The protein below binds the small molecule below.
Small molecule (SMILES): CC(=O)N[C@H]1[C@H](O[C@H]2[C@H](O)[C@@H](NC(C)=O)CO[C@@H]2CO)O[C@H](CO[C@H]2O[C@H](CO)[C@@H](O)[C@H](O)[C@@H]2O)[C@@H](O[C@H]2O[C@H](CO)[C@@H](O)[C@H](O)[C@@H]2O)[C@@H]1O[C@@H]1O[C@H](CS(=O)(=O)O)[C@@H](O[C@@H]2O[C@H](CO)[C@@H](O)[C@H](O)[C@H]2O)[C@H](O)[C@H]1O

Binding-site contacts:
Ligand atom O4 contacts residue GLY723 of chain 1.A at 3.3 Å (h-bond).
Ligand atom C6 contacts residue MET833 of chain 1.A at 3.7 Å (hydrophobic).
Ligand atom O5 contacts residue GLY723 of chain 1.A at 3.6 Å.
Ligand atom C2 contacts residue ASN276 of chain 1.A at 2.4 Å.
Ligand atom C3 contacts residue GLY723 of chain 1.A at 3.9 Å.
Ligand atom N2 contacts residue ASN276 of chain 1.A at 2.8 Å (h-bond).
Ligand atom O2 contacts residue SER700 of chain 1.A at 3.8 Å.
Ligand atom C6 contacts residue PRO831 of chain 1.A at 3.7 Å (hydrophobic).
Ligand atom C6 contacts residue ALA480 of chain 1.A at 3.8 Å (hydrophobic).
Ligand atom C2 contacts residue PRO722 of chain 1.A at 3.5 Å (hydrophobic).
Ligand atom O2 contacts residue GLY699 of chain 1.A at 3.6 Å.
Ligand atom O6 contacts residue TYR696 of chain 1.A at 3.9 Å.
Ligand atom O5 contacts residue TYR696 of chain 1.A at 3.7 Å.
Ligand atom C1 contacts residue ASN276 of chain 1.A at 1.4 Å.
Ligand atom O5 contacts residue TYR696 of chain 1.A at 3.3 Å (h-bond).
Ligand atom C7 contacts residue ASN276 of chain 1.A at 3.6 Å.
Ligand atom C7 contacts residue ASP694 of chain 1.A at 3.8 Å.
Ligand atom O3 contacts residue MET833 of chain 1.A at 3.6 Å.
Ligand atom O2 contacts residue PRO722 of chain 1.A at 3.8 Å.
Ligand atom C6 contacts residue TYR696 of chain 1.A at 3.5 Å (hydrophobic).
Ligand atom C5 contacts residue PRO722 of chain 1.A at 3.9 Å (hydrophobic).
Ligand atom O7 contacts residue ASP694 of chain 1.A at 2.8 Å (salt-bridge).
Ligand atom C4 contacts residue TYR696 of chain 1.A at 3.7 Å (hydrophobic).
Ligand atom C5 contacts residue MET833 of chain 1.A at 3.3 Å (hydrophobic).
Ligand atom C8 contacts residue PRO722 of chain 1.A at 3.6 Å (hydrophobic).
Ligand atom O6 contacts residue PRO831 of chain 1.A at 3.9 Å.
Ligand atom O3 contacts residue TYR696 of chain 1.A at 3.8 Å.
Ligand atom O4 contacts residue MET833 of chain 1.A at 2.9 Å.
Ligand atom C1 contacts residue GLY723 of chain 1.A at 3.8 Å.
Ligand atom C6 contacts residue TYR696 of chain 1.A at 3.4 Å (hydrophobic).
Ligand atom O6 contacts residue TYR696 of chain 1.A at 3.4 Å (h-bond).
Ligand atom O5 contacts residue ASN276 of chain 1.A at 2.1 Å (h-bond).
Ligand atom O6 contacts residue MET833 of chain 1.A at 3.7 Å.
Ligand atom O5 contacts residue ALA480 of chain 1.A at 3.9 Å.
Ligand atom C3 contacts residue ASN276 of chain 1.A at 3.7 Å.
Ligand atom O4 contacts residue PRO722 of chain 1.A at 3.5 Å.
Ligand atom C5 contacts residue ASN276 of chain 1.A at 3.4 Å.
Ligand atom O6 contacts residue GLY832 of chain 1.A at 3.6 Å.
Ligand atom O2S6 contacts residue PRO722 of chain 1.A at 3.7 Å.
Ligand atom C4 contacts residue MET833 of chain 1.A at 3.6 Å (hydrophobic).

Sequence of chain 1.A:
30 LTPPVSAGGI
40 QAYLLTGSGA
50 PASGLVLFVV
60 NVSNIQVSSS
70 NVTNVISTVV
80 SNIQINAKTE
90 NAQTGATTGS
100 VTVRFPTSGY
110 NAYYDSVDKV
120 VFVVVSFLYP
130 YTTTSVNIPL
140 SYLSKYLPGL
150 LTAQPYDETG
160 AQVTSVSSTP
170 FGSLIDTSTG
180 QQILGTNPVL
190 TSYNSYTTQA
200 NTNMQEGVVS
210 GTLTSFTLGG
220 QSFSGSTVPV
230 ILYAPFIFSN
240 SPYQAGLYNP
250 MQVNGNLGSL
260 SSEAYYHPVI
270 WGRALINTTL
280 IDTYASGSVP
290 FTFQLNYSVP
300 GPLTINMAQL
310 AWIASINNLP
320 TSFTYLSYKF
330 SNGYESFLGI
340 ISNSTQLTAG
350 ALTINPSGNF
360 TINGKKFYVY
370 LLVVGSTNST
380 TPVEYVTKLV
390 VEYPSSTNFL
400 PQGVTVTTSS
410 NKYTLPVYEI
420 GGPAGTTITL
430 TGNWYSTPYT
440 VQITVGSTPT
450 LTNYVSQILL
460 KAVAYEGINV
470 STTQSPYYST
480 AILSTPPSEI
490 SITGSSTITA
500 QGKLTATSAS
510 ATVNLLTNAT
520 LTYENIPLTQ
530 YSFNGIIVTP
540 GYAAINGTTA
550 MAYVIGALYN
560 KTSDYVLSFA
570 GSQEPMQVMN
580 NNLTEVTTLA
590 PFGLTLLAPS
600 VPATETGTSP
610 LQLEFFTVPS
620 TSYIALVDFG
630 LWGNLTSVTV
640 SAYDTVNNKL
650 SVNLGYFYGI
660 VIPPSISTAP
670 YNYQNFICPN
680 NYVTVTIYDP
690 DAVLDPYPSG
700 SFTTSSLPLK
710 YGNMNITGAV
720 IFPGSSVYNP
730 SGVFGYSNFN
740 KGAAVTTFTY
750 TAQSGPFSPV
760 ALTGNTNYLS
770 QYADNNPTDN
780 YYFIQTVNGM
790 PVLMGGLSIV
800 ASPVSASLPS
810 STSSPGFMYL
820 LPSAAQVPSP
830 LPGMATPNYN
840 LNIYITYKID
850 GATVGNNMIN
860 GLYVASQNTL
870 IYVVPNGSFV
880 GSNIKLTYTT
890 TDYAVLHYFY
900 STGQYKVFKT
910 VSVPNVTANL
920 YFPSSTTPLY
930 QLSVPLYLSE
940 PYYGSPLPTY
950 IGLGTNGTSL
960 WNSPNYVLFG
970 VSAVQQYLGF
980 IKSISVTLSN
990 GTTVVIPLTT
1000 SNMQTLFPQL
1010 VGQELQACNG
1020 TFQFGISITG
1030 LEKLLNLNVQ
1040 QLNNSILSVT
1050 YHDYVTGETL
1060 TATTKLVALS